Sequence of chain 1.A:
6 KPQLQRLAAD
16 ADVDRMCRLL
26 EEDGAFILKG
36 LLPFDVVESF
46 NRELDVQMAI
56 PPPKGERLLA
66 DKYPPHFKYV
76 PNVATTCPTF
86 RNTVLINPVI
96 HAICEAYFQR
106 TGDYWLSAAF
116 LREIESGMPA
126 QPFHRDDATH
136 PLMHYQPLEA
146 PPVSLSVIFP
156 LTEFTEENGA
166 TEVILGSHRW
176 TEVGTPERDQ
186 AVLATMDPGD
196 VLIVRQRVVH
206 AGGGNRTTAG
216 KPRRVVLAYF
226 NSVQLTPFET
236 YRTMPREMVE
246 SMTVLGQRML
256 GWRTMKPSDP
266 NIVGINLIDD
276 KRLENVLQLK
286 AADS

Binding-site contacts:
Ligand atom O47 contacts residue HIS129 of chain 1.B at 3.5 Å.
Ligand atom C6 contacts residue GLN126 of chain 1.B at 3.5 Å.
Ligand atom O41 contacts residue PRO127 of chain 1.B at 3.5 Å.
Ligand atom C39 contacts residue ARG130 of chain 1.B at 3.6 Å.
Ligand atom C26 contacts residue ASP131 of chain 1.B at 3.7 Å.
Ligand atom C39 contacts residue ASP131 of chain 1.B at 3.7 Å.
Ligand atom C1 contacts residue PHE115 of chain 1.B at 3.6 Å (hydrophobic).
Ligand atom C1 contacts residue ARG117 of chain 1.B at 3.6 Å.
Ligand atom O48 contacts residue PRO127 of chain 1.B at 3.3 Å (h-bond).
Ligand atom C1 contacts residue TYR74 of chain 1.B at 3.5 Å (hydrophobic).
Ligand atom C2 contacts residue GLN126 of chain 1.B at 3.4 Å.
Ligand atom C3 contacts residue AKG1 of chain 1.K at 3.2 Å.
Ligand atom O46 contacts residue TYR68 of chain 1.B at 3.6 Å.
Ligand atom C2 contacts residue AKG1 of chain 1.K at 3.8 Å.
Ligand atom O41 contacts residue TYR68 of chain 1.B at 3.6 Å.
Ligand atom C7 contacts residue PHE72 of chain 1.B at 3.6 Å (hydrophobic).
Ligand atom C24 contacts residue THR134 of chain 1.B at 3.9 Å.
Ligand atom C2 contacts residue ARG117 of chain 1.B at 3.3 Å.
Ligand atom O1 contacts residue AKG1 of chain 1.K at 3.9 Å.
Ligand atom C26 contacts residue AKG1 of chain 1.K at 3.7 Å.
Ligand atom C44 contacts residue HIS129 of chain 1.B at 3.8 Å.
Ligand atom C33 contacts residue TYR68 of chain 1.B at 3.4 Å (hydrophobic).
Ligand atom C36 contacts residue HIS129 of chain 1.B at 3.9 Å.
Ligand atom O1 contacts residue ARG117 of chain 1.B at 3.0 Å (salt-bridge).
Ligand atom N35 contacts residue HIS129 of chain 1.B at 3.5 Å.
Ligand atom C5 contacts residue GLN126 of chain 1.B at 3.5 Å.
Ligand atom O47 contacts residue ARG130 of chain 1.B at 3.9 Å.
Ligand atom O47 contacts residue ALA133 of chain 1.B at 3.4 Å.
Ligand atom C26 contacts residue LEU222 of chain 1.B at 3.8 Å (hydrophobic).
Ligand atom C45 contacts residue HIS129 of chain 1.B at 3.3 Å.
Ligand atom O46 contacts residue PRO127 of chain 1.B at 3.8 Å.
Ligand atom C24 contacts residue PHE233 of chain 1.B at 3.7 Å (hydrophobic).
Ligand atom C21 contacts residue AKG1 of chain 1.K at 3.4 Å.
Ligand atom O1 contacts residue PHE72 of chain 1.B at 3.6 Å.
Ligand atom C39 contacts residue ALA133 of chain 1.B at 3.9 Å (hydrophobic).
Ligand atom C3 contacts residue GLN126 of chain 1.B at 3.3 Å.
Ligand atom C7 contacts residue GLN126 of chain 1.B at 3.5 Å.
Ligand atom O48 contacts residue HIS129 of chain 1.B at 3.3 Å.
Ligand atom C7 contacts residue ARG117 of chain 1.B at 3.4 Å.
Ligand atom C4 contacts residue GLN126 of chain 1.B at 3.3 Å.

Sequence of chain 1.B:
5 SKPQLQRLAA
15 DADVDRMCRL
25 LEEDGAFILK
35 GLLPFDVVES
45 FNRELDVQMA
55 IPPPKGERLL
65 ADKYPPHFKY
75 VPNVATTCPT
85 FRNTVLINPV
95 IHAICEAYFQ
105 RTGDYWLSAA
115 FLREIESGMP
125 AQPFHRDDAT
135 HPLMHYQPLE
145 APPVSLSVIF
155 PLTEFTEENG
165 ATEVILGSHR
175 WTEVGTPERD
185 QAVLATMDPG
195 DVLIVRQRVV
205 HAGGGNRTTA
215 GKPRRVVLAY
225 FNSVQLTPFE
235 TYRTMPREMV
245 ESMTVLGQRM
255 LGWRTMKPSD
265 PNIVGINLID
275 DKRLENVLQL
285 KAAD

The protein below binds the small molecule below.
Small molecule (SMILES): COc1ccc2c3c(n(CC=C(C)C)c2c1)[C@H](C=C(C)C)N1C(=O)[C@@H]2CCCN2C(=O)[C@]1(O)[C@H]3O